This small molecule binds to this protein.
Small molecule (SMILES): CC(=O)N[C@@H]1[C@@H](O)[C@H](O)[C@@H](CO)O[C@H]1O

Sequence of chain 1.A:
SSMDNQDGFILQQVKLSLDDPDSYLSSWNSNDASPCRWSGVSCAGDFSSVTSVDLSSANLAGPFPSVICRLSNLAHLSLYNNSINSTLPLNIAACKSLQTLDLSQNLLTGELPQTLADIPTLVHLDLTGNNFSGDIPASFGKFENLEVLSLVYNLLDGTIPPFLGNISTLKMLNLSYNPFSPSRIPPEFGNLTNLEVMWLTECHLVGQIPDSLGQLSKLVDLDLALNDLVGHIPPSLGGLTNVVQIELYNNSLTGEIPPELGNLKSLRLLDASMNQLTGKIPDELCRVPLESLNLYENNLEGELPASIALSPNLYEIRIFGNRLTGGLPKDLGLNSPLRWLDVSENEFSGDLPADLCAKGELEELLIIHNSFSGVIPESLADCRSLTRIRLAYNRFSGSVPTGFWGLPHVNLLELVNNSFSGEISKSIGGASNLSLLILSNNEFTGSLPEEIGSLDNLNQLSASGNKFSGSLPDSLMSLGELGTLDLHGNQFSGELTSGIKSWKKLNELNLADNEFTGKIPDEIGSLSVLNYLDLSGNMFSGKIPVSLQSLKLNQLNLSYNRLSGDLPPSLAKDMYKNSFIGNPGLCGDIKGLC

Binding-site contacts:
Ligand atom C8 contacts residue SER580 of chain 1.A at 3.7 Å.
Ligand atom C3 contacts residue ASN558 of chain 1.A at 3.8 Å.
Ligand atom N2 contacts residue ASN579 of chain 1.A at 3.2 Å (h-bond).
Ligand atom C2 contacts residue ASN579 of chain 1.A at 4.0 Å.
Ligand atom N2 contacts residue ASN558 of chain 1.A at 2.9 Å (h-bond).
Ligand atom C4 contacts residue ASN558 of chain 1.A at 4.2 Å.
Ligand atom C5 contacts residue TYR561 of chain 1.A at 3.9 Å (hydrophobic).
Ligand atom C8 contacts residue ASN579 of chain 1.A at 4.0 Å.
Ligand atom C7 contacts residue LEU557 of chain 1.A at 4.3 Å (hydrophobic).
Ligand atom O5 contacts residue SER537 of chain 1.A at 4.3 Å.
Ligand atom C2 contacts residue ASN558 of chain 1.A at 2.5 Å.
Ligand atom C5 contacts residue ASN558 of chain 1.A at 3.7 Å.
Ligand atom C8 contacts residue ASN558 of chain 1.A at 4.2 Å.
Ligand atom O7 contacts residue ASN558 of chain 1.A at 3.4 Å (h-bond).
Ligand atom C8 contacts residue LEU557 of chain 1.A at 3.5 Å (hydrophobic).
Ligand atom C1 contacts residue ASN579 of chain 1.A at 4.1 Å.
Ligand atom C7 contacts residue ASN579 of chain 1.A at 4.1 Å.
Ligand atom C7 contacts residue ASN558 of chain 1.A at 3.3 Å.
Ligand atom O6 contacts residue SER537 of chain 1.A at 4.2 Å.
Ligand atom O5 contacts residue ASN558 of chain 1.A at 2.4 Å (h-bond).
Ligand atom C3 contacts residue ILE582 of chain 1.A at 4.4 Å (hydrophobic).
Ligand atom O3 contacts residue ASN579 of chain 1.A at 4.1 Å.
Ligand atom C3 contacts residue ASN579 of chain 1.A at 4.1 Å.
Ligand atom C1 contacts residue SER560 of chain 1.A at 4.2 Å.
Ligand atom O6 contacts residue TYR561 of chain 1.A at 4.3 Å.
Ligand atom C1 contacts residue ASN558 of chain 1.A at 1.4 Å.
Ligand atom C6 contacts residue TYR561 of chain 1.A at 3.9 Å (hydrophobic).
Ligand atom O4 contacts residue ILE582 of chain 1.A at 4.4 Å.